Binding-site contacts:
Ligand atom C1 contacts residue ARG127 of chain 3.D at 3.6 Å.
Ligand atom C3 contacts residue GLU131 of chain 3.D at 3.0 Å.
Ligand atom C2 contacts residue ILE128 of chain 3.D at 4.3 Å (hydrophobic).
Ligand atom O4 contacts residue HIS59 of chain 3.D at 3.4 Å.
Ligand atom C2 contacts residue GLU131 of chain 3.D at 3.9 Å.
Ligand atom O4 contacts residue ASN62 of chain 3.D at 4.1 Å.
Ligand atom O3 contacts residue ILE128 of chain 3.D at 4.5 Å.
Ligand atom O1 contacts residue ARG127 of chain 3.D at 2.7 Å.
Ligand atom O3 contacts residue LEU124 of chain 3.D at 3.7 Å.
Ligand atom O3 contacts residue ASN62 of chain 3.D at 3.7 Å.
Ligand atom C3 contacts residue HIS59 of chain 3.D at 4.4 Å.
Ligand atom C1 contacts residue GLU131 of chain 3.D at 3.7 Å.
Ligand atom C3 contacts residue ILE128 of chain 3.D at 4.3 Å (hydrophobic).
Ligand atom O4 contacts residue GLU131 of chain 3.D at 3.1 Å (salt-bridge).
Ligand atom O4 contacts residue ARG58 of chain 3.D at 4.3 Å.
Ligand atom C3 contacts residue ASN62 of chain 3.D at 4.5 Å.
Ligand atom C2 contacts residue ASN62 of chain 3.D at 4.5 Å.

A small-molecule ligand and the protein it binds are described below.
Small molecule (SMILES): O=C(O)C(=O)CO

Sequence of chain 3.D:
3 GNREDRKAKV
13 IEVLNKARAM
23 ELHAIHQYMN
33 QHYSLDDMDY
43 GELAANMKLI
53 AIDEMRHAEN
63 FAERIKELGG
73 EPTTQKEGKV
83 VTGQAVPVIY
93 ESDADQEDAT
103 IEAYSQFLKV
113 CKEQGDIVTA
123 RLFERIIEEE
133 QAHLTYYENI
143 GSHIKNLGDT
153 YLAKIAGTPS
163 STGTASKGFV